Sequence of chain 1.E:
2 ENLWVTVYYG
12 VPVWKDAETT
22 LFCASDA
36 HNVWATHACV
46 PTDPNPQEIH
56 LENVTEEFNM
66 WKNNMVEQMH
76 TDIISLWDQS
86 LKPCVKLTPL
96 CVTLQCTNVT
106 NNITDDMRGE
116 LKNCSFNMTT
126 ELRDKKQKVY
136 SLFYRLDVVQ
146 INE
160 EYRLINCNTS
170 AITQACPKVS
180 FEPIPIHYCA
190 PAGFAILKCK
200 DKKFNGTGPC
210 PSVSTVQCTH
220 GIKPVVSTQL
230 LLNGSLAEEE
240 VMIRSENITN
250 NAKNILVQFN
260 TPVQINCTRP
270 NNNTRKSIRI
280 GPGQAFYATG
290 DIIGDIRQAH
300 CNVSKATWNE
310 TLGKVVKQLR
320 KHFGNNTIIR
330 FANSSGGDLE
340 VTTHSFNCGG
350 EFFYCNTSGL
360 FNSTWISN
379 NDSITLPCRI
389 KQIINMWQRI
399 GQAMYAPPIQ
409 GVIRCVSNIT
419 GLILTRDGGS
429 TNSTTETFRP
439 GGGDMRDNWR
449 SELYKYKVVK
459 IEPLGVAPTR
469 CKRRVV

This small molecule binds to this protein.
Small molecule (SMILES): CC(=O)N[C@H]1[C@H](O[C@H]2[C@H](O)[C@@H](NC(C)=O)CO[C@@H]2CO)O[C@H](CO)[C@@H](O)[C@@H]1O

Binding-site contacts:
Ligand atom C8 contacts residue THR267 of chain 1.E at 2.9 Å.
Ligand atom C8 contacts residue HIS299 of chain 1.E at 3.2 Å.
Ligand atom C8 contacts residue ASN379 of chain 1.E at 4.3 Å.
Ligand atom C5 contacts residue THR383 of chain 1.E at 3.7 Å.
Ligand atom C4 contacts residue ASN301 of chain 1.E at 4.2 Å.
Ligand atom N2 contacts residue ASN301 of chain 1.E at 2.7 Å (h-bond).
Ligand atom C8 contacts residue ASN301 of chain 1.E at 4.1 Å.
Ligand atom C7 contacts residue HIS299 of chain 1.E at 3.4 Å.
Ligand atom C8 contacts residue CYS266 of chain 1.E at 4.0 Å (hydrophobic).
Ligand atom O5 contacts residue THR383 of chain 1.E at 3.8 Å.
Ligand atom C5 contacts residue ASN301 of chain 1.E at 3.6 Å.
Ligand atom C3 contacts residue HIS299 of chain 1.E at 3.7 Å.
Ligand atom C3 contacts residue ASN301 of chain 1.E at 3.7 Å.
Ligand atom C7 contacts residue THR267 of chain 1.E at 4.2 Å.
Ligand atom C1 contacts residue THR383 of chain 1.E at 3.8 Å.
Ligand atom C1 contacts residue ASN301 of chain 1.E at 1.4 Å.
Ligand atom O5 contacts residue ASN301 of chain 1.E at 2.4 Å (h-bond).
Ligand atom C2 contacts residue ASN301 of chain 1.E at 2.4 Å.
Ligand atom C2 contacts residue HIS299 of chain 1.E at 3.6 Å.
Ligand atom O3 contacts residue HIS299 of chain 1.E at 3.9 Å.
Ligand atom C6 contacts residue THR383 of chain 1.E at 4.5 Å.
Ligand atom C1 contacts residue HIS299 of chain 1.E at 4.1 Å.
Ligand atom C7 contacts residue ASN301 of chain 1.E at 2.9 Å.
Ligand atom N2 contacts residue HIS299 of chain 1.E at 2.6 Å (h-bond).
Ligand atom O6 contacts residue SER381 of chain 1.E at 3.3 Å (h-bond).
Ligand atom O7 contacts residue ASN265 of chain 1.E at 4.5 Å.
Ligand atom O7 contacts residue ASN301 of chain 1.E at 2.8 Å (h-bond).